Binding-site contacts:
Ligand atom C2 contacts residue ALA376 of chain 1.A at 4.0 Å (hydrophobic).
Ligand atom C7 contacts residue SER234 of chain 1.A at 3.5 Å.
Ligand atom O3 contacts residue SER173 of chain 1.A at 3.0 Å (h-bond).
Ligand atom N1 contacts residue ALA376 of chain 1.A at 4.1 Å.
Ligand atom C7 contacts residue SER378 of chain 1.A at 3.8 Å.
Ligand atom O3 contacts residue THR209 of chain 1.A at 3.2 Å (h-bond).
Ligand atom O5 contacts residue TYR359 of chain 1.A at 3.7 Å.
Ligand atom C2 contacts residue ARG418 of chain 1.A at 3.8 Å.
Ligand atom O2 contacts residue ARG418 of chain 1.A at 3.9 Å.
Ligand atom C7 contacts residue SER173 of chain 1.A at 4.1 Å.
Ligand atom C4 contacts residue MET383 of chain 1.A at 3.9 Å (hydrophobic).
Ligand atom O4 contacts residue PHE374 of chain 1.A at 3.9 Å.
Ligand atom O4 contacts residue ARG418 of chain 1.A at 2.6 Å (salt-bridge).
Ligand atom C8 contacts residue ARG418 of chain 1.A at 3.6 Å.
Ligand atom O4 contacts residue TYR359 of chain 1.A at 2.7 Å (h-bond).
Ligand atom O5 contacts residue ALA376 of chain 1.A at 3.9 Å.
Ligand atom C7 contacts residue ALA376 of chain 1.A at 3.8 Å (hydrophobic).
Ligand atom O4 contacts residue ALA376 of chain 1.A at 3.9 Å.
Ligand atom C1 contacts residue ALA376 of chain 1.A at 3.6 Å (hydrophobic).
Ligand atom C7 contacts residue GLY377 of chain 1.A at 3.9 Å.
Ligand atom C3 contacts residue MET383 of chain 1.A at 4.2 Å (hydrophobic).
Ligand atom C3 contacts residue PHE385 of chain 1.A at 3.7 Å (hydrophobic).
Ligand atom O1 contacts residue ALA376 of chain 1.A at 3.5 Å.
Ligand atom O2 contacts residue LYS89 of chain 1.A at 2.9 Å (salt-bridge).
Ligand atom N1 contacts residue ARG418 of chain 1.A at 3.0 Å (salt-bridge).
Ligand atom C6 contacts residue ALA376 of chain 1.A at 4.0 Å (hydrophobic).
Ligand atom O3 contacts residue SER234 of chain 1.A at 2.6 Å (h-bond).
Ligand atom O2 contacts residue ASP413 of chain 1.A at 4.2 Å.
Ligand atom C6 contacts residue THR209 of chain 1.A at 4.1 Å.
Ligand atom C4 contacts residue ASP413 of chain 1.A at 3.6 Å.
Ligand atom C3 contacts residue ALA376 of chain 1.A at 3.7 Å (hydrophobic).
Ligand atom C3 contacts residue ARG418 of chain 1.A at 4.1 Å.
Ligand atom C8 contacts residue ALA376 of chain 1.A at 3.7 Å (hydrophobic).
Ligand atom C8 contacts residue TYR359 of chain 1.A at 3.6 Å (hydrophobic).
Ligand atom C6 contacts residue SER234 of chain 1.A at 3.8 Å.
Ligand atom C4 contacts residue SER378 of chain 1.A at 4.2 Å.
Ligand atom O1 contacts residue SER378 of chain 1.A at 3.5 Å (h-bond).
Ligand atom C5 contacts residue LYS89 of chain 1.A at 3.9 Å.
Ligand atom C5 contacts residue ARG418 of chain 1.A at 3.6 Å.
Ligand atom N1 contacts residue PHE385 of chain 1.A at 4.1 Å.

Sequence of chain 1.A:
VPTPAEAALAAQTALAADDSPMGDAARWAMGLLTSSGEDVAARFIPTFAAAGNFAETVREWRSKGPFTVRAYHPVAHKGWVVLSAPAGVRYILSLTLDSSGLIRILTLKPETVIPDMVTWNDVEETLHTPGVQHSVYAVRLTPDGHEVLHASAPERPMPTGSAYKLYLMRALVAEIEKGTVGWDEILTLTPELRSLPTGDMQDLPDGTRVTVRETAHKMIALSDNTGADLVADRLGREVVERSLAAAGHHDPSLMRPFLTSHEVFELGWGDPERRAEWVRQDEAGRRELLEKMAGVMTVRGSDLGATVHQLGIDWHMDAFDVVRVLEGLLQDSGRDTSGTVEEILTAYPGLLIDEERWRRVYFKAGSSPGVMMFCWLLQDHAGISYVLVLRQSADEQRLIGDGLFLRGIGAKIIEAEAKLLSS

A protein and the small-molecule ligand that binds it are described below.
Small molecule (SMILES): O=C(O)[C@H]1/C(=C/CO)O[C@@H]2CC(=O)N21